Binding-site contacts:
Ligand atom O4 contacts residue VAL296 of chain 39.E at 4.0 Å.
Ligand atom N5 contacts residue TYR72 of chain 39.E at 3.1 Å (h-bond).
Ligand atom C4 contacts residue GLY78 of chain 39.E at 3.3 Å.
Ligand atom O4 contacts residue TYR72 of chain 39.E at 4.2 Å.
Ligand atom C8 contacts residue TYR72 of chain 39.E at 4.1 Å (hydrophobic).
Ligand atom O1B contacts residue SER89 of chain 39.E at 4.1 Å.
Ligand atom O1A contacts residue SER89 of chain 39.E at 3.4 Å (h-bond).
Ligand atom C2 contacts residue GLY78 of chain 39.E at 4.1 Å.
Ligand atom O1B contacts residue ASN80 of chain 39.E at 4.2 Å.
Ligand atom O3 contacts residue GLY78 of chain 39.E at 3.6 Å.
Ligand atom O4 contacts residue HIS298 of chain 39.E at 3.0 Å (h-bond).
Ligand atom O6 contacts residue ASN93 of chain 39.E at 3.5 Å (h-bond).
Ligand atom O10 contacts residue ASN293 of chain 39.E at 3.9 Å.
Ligand atom O1B contacts residue TYR72 of chain 39.E at 3.8 Å.
Ligand atom C4 contacts residue TYR72 of chain 39.E at 3.4 Å (hydrophobic).
Ligand atom C1 contacts residue GLY78 of chain 39.E at 4.0 Å.
Ligand atom O10 contacts residue THR291 of chain 39.E at 3.8 Å.
Ligand atom O4 contacts residue THR291 of chain 39.E at 3.4 Å.
Ligand atom O1A contacts residue GLY78 of chain 39.E at 3.3 Å (h-bond).
Ligand atom C8 contacts residue ARG77 of chain 39.E at 4.2 Å.
Ligand atom C3 contacts residue GLY78 of chain 39.E at 4.0 Å.
Ligand atom C5 contacts residue ASN93 of chain 39.E at 4.1 Å.
Ligand atom C4 contacts residue HIS298 of chain 39.E at 3.6 Å.
Ligand atom C11 contacts residue ASP85 of chain 39.A at 3.8 Å.
Ligand atom C7 contacts residue TYR72 of chain 39.E at 3.9 Å (hydrophobic).
Ligand atom C1 contacts residue ARG77 of chain 39.E at 3.4 Å.
Ligand atom C3 contacts residue VAL296 of chain 39.E at 3.7 Å (hydrophobic).
Ligand atom C6 contacts residue ASN93 of chain 39.E at 3.4 Å.
Ligand atom C1 contacts residue SER89 of chain 39.E at 4.2 Å.
Ligand atom C3 contacts residue GLY78 of chain 39.E at 4.0 Å.
Ligand atom C1 contacts residue TYR72 of chain 39.E at 3.8 Å (hydrophobic).
Ligand atom C6 contacts residue TYR72 of chain 39.E at 3.3 Å (hydrophobic).
Ligand atom O4 contacts residue GLY78 of chain 39.E at 3.0 Å.
Ligand atom O1A contacts residue TYR72 of chain 39.E at 3.5 Å.
Ligand atom C5 contacts residue TYR72 of chain 39.E at 3.4 Å (hydrophobic).
Ligand atom O8 contacts residue TYR72 of chain 39.E at 3.5 Å (h-bond).
Ligand atom O4 contacts residue ILE79 of chain 39.E at 3.5 Å (h-bond).
Ligand atom C3 contacts residue HIS298 of chain 39.E at 3.8 Å.
Ligand atom O1B contacts residue ARG77 of chain 39.E at 2.8 Å (salt-bridge).
Ligand atom O1A contacts residue ARG77 of chain 39.E at 3.1 Å (salt-bridge).

Sequence of chain 39.A:
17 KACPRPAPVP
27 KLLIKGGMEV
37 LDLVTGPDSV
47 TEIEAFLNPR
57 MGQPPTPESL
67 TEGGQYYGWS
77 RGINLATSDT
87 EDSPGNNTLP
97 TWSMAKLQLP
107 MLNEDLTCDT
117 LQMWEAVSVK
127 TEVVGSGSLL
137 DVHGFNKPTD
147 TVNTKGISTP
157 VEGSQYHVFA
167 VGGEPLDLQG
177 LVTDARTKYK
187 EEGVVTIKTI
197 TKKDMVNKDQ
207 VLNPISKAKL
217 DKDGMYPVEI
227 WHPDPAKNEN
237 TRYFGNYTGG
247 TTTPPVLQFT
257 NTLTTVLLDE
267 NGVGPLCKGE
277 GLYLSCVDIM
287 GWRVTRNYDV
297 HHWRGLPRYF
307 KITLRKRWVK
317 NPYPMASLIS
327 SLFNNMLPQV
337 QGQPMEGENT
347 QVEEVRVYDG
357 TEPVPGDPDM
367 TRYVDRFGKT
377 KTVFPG

A protein and the small-molecule ligand that binds it are described below.
Small molecule (SMILES): CC(=O)N[C@@H]1[C@@H](O[C@@H]2O[C@H](CO)[C@H](O)[C@H](O[C@]3(C(=O)O)C[C@H](O)[C@@H](NC(C)=O)[C@H]([C@H](O)[C@H](O)CO)O3)[C@H]2O)[C@H](O)[C@@H](CO[C@]2(C(=O)O)C[C@H](O)[C@@H](NC(C)=O)[C@H]([C@H](O)[C@H](O)CO)O2)O[C@H]1O

Sequence of chain 39.E:
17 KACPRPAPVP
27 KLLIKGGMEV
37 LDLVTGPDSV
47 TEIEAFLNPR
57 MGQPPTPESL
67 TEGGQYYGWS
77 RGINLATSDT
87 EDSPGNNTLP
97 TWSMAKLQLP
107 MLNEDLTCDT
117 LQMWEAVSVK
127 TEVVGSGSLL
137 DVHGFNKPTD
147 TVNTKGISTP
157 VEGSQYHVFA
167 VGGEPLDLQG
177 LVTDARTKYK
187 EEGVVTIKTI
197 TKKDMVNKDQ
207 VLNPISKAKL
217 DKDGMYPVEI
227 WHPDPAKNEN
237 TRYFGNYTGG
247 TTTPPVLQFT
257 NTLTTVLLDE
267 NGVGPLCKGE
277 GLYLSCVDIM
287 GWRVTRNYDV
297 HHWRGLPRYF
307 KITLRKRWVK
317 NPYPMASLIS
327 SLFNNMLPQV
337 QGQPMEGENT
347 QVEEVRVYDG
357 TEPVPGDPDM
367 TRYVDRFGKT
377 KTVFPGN